Sequence of chain 1.G:
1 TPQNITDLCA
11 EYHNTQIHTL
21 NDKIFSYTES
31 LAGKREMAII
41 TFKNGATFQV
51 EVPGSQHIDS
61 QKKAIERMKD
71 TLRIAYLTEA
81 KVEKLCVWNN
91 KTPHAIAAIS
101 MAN

The small molecule below binds the protein below.
Small molecule (SMILES): OC[C@H]1O[C@H](O)[C@H](O)[C@@H](O)[C@H]1O

Binding-site contacts:
Ligand atom O5 contacts residue GAL1 of chain 1.CB at 0.4 Å (h-bond).
Ligand atom C2 contacts residue ASN90 of chain 1.G at 4.0 Å.
Ligand atom C5 contacts residue GAL1 of chain 1.CB at 0.1 Å.
Ligand atom O3 contacts residue ASN90 of chain 1.G at 2.7 Å (h-bond).
Ligand atom O2 contacts residue GAL1 of chain 1.CB at 0.1 Å (h-bond).
Ligand atom O4 contacts residue GAL1 of chain 1.CB at 0.1 Å (h-bond).
Ligand atom O3 contacts residue GLU51 of chain 1.G at 4.2 Å.
Ligand atom C2 contacts residue LYS91 of chain 1.G at 3.8 Å.
Ligand atom O1 contacts residue TRP88 of chain 1.G at 4.0 Å.
Ligand atom O4 contacts residue GLU51 of chain 1.G at 2.7 Å (salt-bridge).
Ligand atom O6 contacts residue HIS57 of chain 1.G at 3.7 Å.
Ligand atom O2 contacts residue ASN90 of chain 1.G at 3.0 Å (h-bond).
Ligand atom O4 contacts residue LYS91 of chain 1.G at 2.9 Å (salt-bridge).
Ligand atom C6 contacts residue GLN56 of chain 1.G at 3.8 Å.
Ligand atom C5 contacts residue GLN56 of chain 1.G at 4.3 Å.
Ligand atom C5 contacts residue TRP88 of chain 1.G at 3.7 Å (hydrophobic).
Ligand atom C1 contacts residue GAL1 of chain 1.CB at 0.4 Å.
Ligand atom C4 contacts residue GAL1 of chain 1.CB at 0.0 Å.
Ligand atom C4 contacts residue TRP88 of chain 1.G at 3.6 Å (hydrophobic).
Ligand atom C6 contacts residue TRP88 of chain 1.G at 3.8 Å (hydrophobic).
Ligand atom C3 contacts residue TRP88 of chain 1.G at 3.6 Å (hydrophobic).
Ligand atom O4 contacts residue GLN56 of chain 1.G at 3.4 Å.
Ligand atom O1 contacts residue GAL1 of chain 1.CB at 1.1 Å.
Ligand atom O3 contacts residue GAL1 of chain 1.CB at 0.2 Å (h-bond).
Ligand atom C2 contacts residue GAL1 of chain 1.CB at 0.1 Å.
Ligand atom O6 contacts residue TRP88 of chain 1.G at 4.2 Å.
Ligand atom C3 contacts residue GAL1 of chain 1.CB at 0.1 Å.
Ligand atom C3 contacts residue ASN90 of chain 1.G at 3.8 Å.
Ligand atom C6 contacts residue GLN61 of chain 1.G at 4.1 Å.
Ligand atom O6 contacts residue GLN61 of chain 1.G at 3.1 Å (h-bond).
Ligand atom C4 contacts residue LYS91 of chain 1.G at 3.8 Å.
Ligand atom C3 contacts residue LYS91 of chain 1.G at 3.7 Å.
Ligand atom O3 contacts residue LYS91 of chain 1.G at 2.9 Å (salt-bridge).
Ligand atom O6 contacts residue GLN56 of chain 1.G at 3.2 Å (h-bond).
Ligand atom O3 contacts residue TRP88 of chain 1.G at 3.5 Å.
Ligand atom O6 contacts residue GAL1 of chain 1.CB at 0.2 Å (h-bond).
Ligand atom C6 contacts residue HIS57 of chain 1.G at 3.7 Å.
Ligand atom C6 contacts residue GAL1 of chain 1.CB at 0.1 Å.
Ligand atom C4 contacts residue GLU51 of chain 1.G at 3.4 Å.
Ligand atom O5 contacts residue GLN56 of chain 1.G at 3.5 Å (h-bond).